Sequence of chain 2.B:
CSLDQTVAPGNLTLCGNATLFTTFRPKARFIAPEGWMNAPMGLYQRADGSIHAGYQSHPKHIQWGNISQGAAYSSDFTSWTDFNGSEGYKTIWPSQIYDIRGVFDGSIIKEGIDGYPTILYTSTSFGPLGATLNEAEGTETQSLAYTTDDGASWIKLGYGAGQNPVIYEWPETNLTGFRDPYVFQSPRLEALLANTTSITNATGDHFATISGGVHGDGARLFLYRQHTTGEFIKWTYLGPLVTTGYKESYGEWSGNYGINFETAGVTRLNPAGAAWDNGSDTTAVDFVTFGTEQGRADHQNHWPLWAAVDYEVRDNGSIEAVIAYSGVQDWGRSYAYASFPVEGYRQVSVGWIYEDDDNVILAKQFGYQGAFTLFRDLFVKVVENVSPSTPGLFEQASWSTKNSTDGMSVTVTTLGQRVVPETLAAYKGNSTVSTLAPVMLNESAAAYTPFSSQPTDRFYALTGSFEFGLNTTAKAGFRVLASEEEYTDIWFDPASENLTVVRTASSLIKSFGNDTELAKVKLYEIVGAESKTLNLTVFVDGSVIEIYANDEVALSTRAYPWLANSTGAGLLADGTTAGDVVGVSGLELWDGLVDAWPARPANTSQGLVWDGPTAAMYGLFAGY

A protein and the small-molecule ligand that binds it are described below.
Small molecule (SMILES): OCCc1ccc(O)c(O)c1

Sequence of chain 1.B:
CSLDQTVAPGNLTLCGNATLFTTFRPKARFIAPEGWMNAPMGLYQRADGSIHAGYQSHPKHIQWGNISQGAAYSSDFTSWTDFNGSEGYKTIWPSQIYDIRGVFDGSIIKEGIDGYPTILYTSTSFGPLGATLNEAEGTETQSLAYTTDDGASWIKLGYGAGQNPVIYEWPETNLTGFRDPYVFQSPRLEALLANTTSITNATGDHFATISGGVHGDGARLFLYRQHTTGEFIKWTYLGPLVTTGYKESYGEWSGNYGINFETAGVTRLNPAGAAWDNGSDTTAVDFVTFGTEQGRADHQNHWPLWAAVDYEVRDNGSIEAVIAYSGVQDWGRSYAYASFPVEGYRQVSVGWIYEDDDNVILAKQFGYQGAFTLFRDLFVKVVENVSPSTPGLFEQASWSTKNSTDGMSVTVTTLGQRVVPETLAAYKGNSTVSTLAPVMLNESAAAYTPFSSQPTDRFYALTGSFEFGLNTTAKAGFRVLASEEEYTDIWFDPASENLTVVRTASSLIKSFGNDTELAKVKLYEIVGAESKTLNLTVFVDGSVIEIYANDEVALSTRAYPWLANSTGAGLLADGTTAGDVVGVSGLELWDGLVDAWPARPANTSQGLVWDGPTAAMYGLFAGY

Binding-site contacts:
Ligand atom CAH contacts residue MAN6 of chain 2.F at 3.6 Å.
Ligand atom CAH contacts residue MET658 of chain 2.B at 4.2 Å (hydrophobic).
Ligand atom CAF contacts residue MAN6 of chain 2.F at 3.9 Å.
Ligand atom OAB contacts residue BMA3 of chain 2.F at 3.9 Å.
Ligand atom CAI contacts residue MAN5 of chain 2.F at 3.9 Å.
Ligand atom CAF contacts residue MAN5 of chain 2.F at 4.4 Å.
Ligand atom OAA contacts residue GLU210 of chain 1.B at 4.4 Å.
Ligand atom OAC contacts residue PRO654 of chain 2.B at 4.0 Å.
Ligand atom CAH contacts residue GLU210 of chain 1.B at 3.5 Å.
Ligand atom CAF contacts residue PRO654 of chain 2.B at 4.1 Å (hydrophobic).
Ligand atom CAI contacts residue MAN4 of chain 2.F at 3.8 Å.
Ligand atom CAJ contacts residue MAN5 of chain 2.F at 4.1 Å.
Ligand atom OAB contacts residue PRO654 of chain 2.B at 4.0 Å.
Ligand atom CAF contacts residue TYR209 of chain 1.B at 4.3 Å (hydrophobic).
Ligand atom CAJ contacts residue PRO654 of chain 2.B at 3.7 Å (hydrophobic).
Ligand atom CAG contacts residue GLU178 of chain 1.B at 3.4 Å.
Ligand atom CAD contacts residue MAN6 of chain 2.F at 3.2 Å.
Ligand atom CAH contacts residue TYR209 of chain 1.B at 4.3 Å (hydrophobic).
Ligand atom CAG contacts residue EDO1 of chain 2.HD at 4.4 Å.
Ligand atom CAE contacts residue MAN6 of chain 2.F at 3.0 Å.
Ligand atom CAG contacts residue GLU210 of chain 1.B at 3.8 Å.
Ligand atom CAD contacts residue MAN5 of chain 2.F at 4.3 Å.
Ligand atom CAK contacts residue MAN6 of chain 2.F at 3.2 Å.
Ligand atom CAE contacts residue PRO654 of chain 2.B at 3.7 Å (hydrophobic).
Ligand atom OAC contacts residue MAN4 of chain 2.F at 3.8 Å.
Ligand atom OAA contacts residue MAN6 of chain 2.F at 2.6 Å (h-bond).
Ligand atom OAB contacts residue MAN5 of chain 2.F at 4.0 Å.
Ligand atom OAA contacts residue EDO1 of chain 2.HD at 3.8 Å.
Ligand atom CAJ contacts residue MAN6 of chain 2.F at 4.2 Å.
Ligand atom CAI contacts residue MAN6 of chain 2.F at 4.0 Å.
Ligand atom CAD contacts residue PRO654 of chain 2.B at 3.6 Å (hydrophobic).
Ligand atom CAJ contacts residue MAN4 of chain 2.F at 4.0 Å.
Ligand atom CAG contacts residue MET658 of chain 2.B at 3.3 Å (hydrophobic).
Ligand atom CAG contacts residue MAN6 of chain 2.F at 3.4 Å.
Ligand atom CAI contacts residue PRO654 of chain 2.B at 3.6 Å (hydrophobic).
Ligand atom OAA contacts residue GLU178 of chain 1.B at 3.1 Å (salt-bridge).
Ligand atom OAB contacts residue MAN4 of chain 2.F at 3.3 Å.
Ligand atom CAK contacts residue PRO654 of chain 2.B at 4.0 Å (hydrophobic).
Ligand atom OAA contacts residue MET658 of chain 2.B at 4.2 Å.
Ligand atom CAK contacts residue TYR209 of chain 1.B at 4.4 Å (hydrophobic).